Sequence of chain 2.A:
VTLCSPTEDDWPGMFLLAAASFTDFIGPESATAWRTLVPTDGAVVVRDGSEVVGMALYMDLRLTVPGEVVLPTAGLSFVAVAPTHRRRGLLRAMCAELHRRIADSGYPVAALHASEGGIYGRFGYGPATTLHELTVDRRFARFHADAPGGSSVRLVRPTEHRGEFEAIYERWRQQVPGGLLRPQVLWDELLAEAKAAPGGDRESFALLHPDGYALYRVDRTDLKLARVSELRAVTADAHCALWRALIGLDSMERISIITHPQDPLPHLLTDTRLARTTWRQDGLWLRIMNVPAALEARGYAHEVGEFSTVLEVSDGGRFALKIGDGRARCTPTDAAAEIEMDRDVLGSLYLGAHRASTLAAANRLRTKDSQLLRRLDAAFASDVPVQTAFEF

A protein and the small-molecule ligand that binds it are described below.
Small molecule (SMILES): [H]/N=C(\N/C(=N/[H])Nc1ccc(Cl)cc1)NC(C)C

Binding-site contacts:
Ligand atom C4 contacts residue TRP56 of chain 2.A at 3.9 Å (hydrophobic).
Ligand atom C1 contacts residue VAL60 of chain 2.A at 3.9 Å (hydrophobic).
Ligand atom C8 contacts residue GLU421 of chain 2.A at 3.5 Å.
Ligand atom N contacts residue PHE422 of chain 2.A at 4.0 Å.
Ligand atom C1 contacts residue LEU83 of chain 2.A at 3.9 Å (hydrophobic).
Ligand atom N1 contacts residue SER103 of chain 2.A at 3.6 Å.
Ligand atom C4 contacts residue SER103 of chain 2.A at 3.5 Å.
Ligand atom CL contacts residue TRP33 of chain 2.A at 3.4 Å.
Ligand atom C6 contacts residue GLU421 of chain 2.A at 3.9 Å.
Ligand atom C4 contacts residue PHE422 of chain 2.A at 3.9 Å (hydrophobic).
Ligand atom N1 contacts residue TRP56 of chain 2.A at 3.7 Å.
Ligand atom C9 contacts residue PHE104 of chain 2.A at 3.2 Å (hydrophobic).
Ligand atom N2 contacts residue TRP56 of chain 2.A at 3.7 Å.
Ligand atom C6 contacts residue PHE422 of chain 2.A at 4.0 Å (hydrophobic).
Ligand atom C3 contacts residue PHE104 of chain 2.A at 3.9 Å (hydrophobic).
Ligand atom C2 contacts residue SER103 of chain 2.A at 3.9 Å.
Ligand atom CL contacts residue ARG57 of chain 2.A at 3.6 Å.
Ligand atom C contacts residue TRP56 of chain 2.A at 4.0 Å (hydrophobic).
Ligand atom N contacts residue SER103 of chain 2.A at 2.9 Å (h-bond).
Ligand atom C2 contacts residue LEU83 of chain 2.A at 4.0 Å (hydrophobic).
Ligand atom C5 contacts residue PHE422 of chain 2.A at 3.5 Å (hydrophobic).
Ligand atom C10 contacts residue TRP56 of chain 2.A at 4.0 Å (hydrophobic).
Ligand atom C contacts residue ALA53 of chain 2.A at 3.9 Å (hydrophobic).
Ligand atom C10 contacts residue ALA53 of chain 2.A at 3.9 Å (hydrophobic).
Ligand atom CL contacts residue ALA53 of chain 2.A at 3.7 Å.
Ligand atom C7 contacts residue ASP46 of chain 2.A at 3.2 Å.
Ligand atom C10 contacts residue PHE104 of chain 2.A at 3.4 Å (hydrophobic).
Ligand atom N3 contacts residue PHE422 of chain 2.A at 3.4 Å (h-bond).
Ligand atom C3 contacts residue SER103 of chain 2.A at 3.6 Å.
Ligand atom C7 contacts residue GLU421 of chain 2.A at 3.7 Å.
Ligand atom N contacts residue TRP56 of chain 2.A at 3.8 Å.
Ligand atom N1 contacts residue PHE422 of chain 2.A at 3.1 Å (h-bond).
Ligand atom C9 contacts residue TRP56 of chain 2.A at 3.9 Å (hydrophobic).
Ligand atom C2 contacts residue TRP56 of chain 2.A at 3.6 Å (hydrophobic).
Ligand atom C2 contacts residue MET85 of chain 2.A at 3.8 Å (hydrophobic).
Ligand atom C1 contacts residue TRP56 of chain 2.A at 3.8 Å (hydrophobic).
Ligand atom C contacts residue LEU83 of chain 2.A at 4.1 Å (hydrophobic).
Ligand atom C contacts residue PHE104 of chain 2.A at 4.1 Å (hydrophobic).
Ligand atom CL contacts residue LEU83 of chain 2.A at 3.9 Å.
Ligand atom C3 contacts residue TRP56 of chain 2.A at 3.7 Å (hydrophobic).